Sequence of chain 1.A:
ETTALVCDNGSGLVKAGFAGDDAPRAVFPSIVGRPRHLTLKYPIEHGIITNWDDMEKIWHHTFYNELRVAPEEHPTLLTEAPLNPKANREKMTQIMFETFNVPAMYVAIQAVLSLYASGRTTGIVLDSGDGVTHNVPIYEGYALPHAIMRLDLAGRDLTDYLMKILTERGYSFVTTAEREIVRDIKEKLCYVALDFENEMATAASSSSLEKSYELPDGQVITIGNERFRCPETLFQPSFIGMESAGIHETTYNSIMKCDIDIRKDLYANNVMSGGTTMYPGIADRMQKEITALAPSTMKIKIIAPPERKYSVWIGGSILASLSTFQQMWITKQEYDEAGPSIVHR

Binding-site contacts:
Ligand atom C11 contacts residue LEU67 of chain 1.A at 3.9 Å (hydrophobic).
Ligand atom C16 contacts residue ASP157 of chain 1.A at 3.6 Å.
Ligand atom C11 contacts residue GLU207 of chain 1.A at 3.7 Å.
Ligand atom C20 contacts residue ARG210 of chain 1.A at 3.6 Å.
Ligand atom C19 contacts residue ARG206 of chain 1.A at 3.3 Å.
Ligand atom N1 contacts residue ASP157 of chain 1.A at 3.0 Å (salt-bridge).
Ligand atom O3 contacts residue GLU207 of chain 1.A at 3.8 Å.
Ligand atom C18 contacts residue TYR69 of chain 1.A at 3.6 Å (hydrophobic).
Ligand atom C12 contacts residue TYR69 of chain 1.A at 3.3 Å (hydrophobic).
Ligand atom C17 contacts residue GLU207 of chain 1.A at 3.9 Å.
Ligand atom C19 contacts residue GLU207 of chain 1.A at 3.7 Å.
Ligand atom C14 contacts residue GLY15 of chain 1.A at 3.6 Å.
Ligand atom C21 contacts residue ARG210 of chain 1.A at 3.5 Å.
Ligand atom O5 contacts residue THR186 of chain 1.A at 2.7 Å (h-bond).
Ligand atom C17 contacts residue TYR69 of chain 1.A at 3.8 Å (hydrophobic).
Ligand atom O3 contacts residue TYR69 of chain 1.A at 2.7 Å (h-bond).
Ligand atom C19 contacts residue TYR69 of chain 1.A at 3.4 Å (hydrophobic).
Ligand atom O4 contacts residue ARG210 of chain 1.A at 2.9 Å (salt-bridge).
Ligand atom C4 contacts residue ARG210 of chain 1.A at 3.2 Å.
Ligand atom C18 contacts residue ASP157 of chain 1.A at 3.5 Å.
Ligand atom C10 contacts residue GLU207 of chain 1.A at 3.4 Å.
Ligand atom S1 contacts residue GLU207 of chain 1.A at 3.7 Å.
Ligand atom C1 contacts residue LEU16 of chain 1.A at 3.8 Å (hydrophobic).
Ligand atom C2 contacts residue ARG210 of chain 1.A at 3.6 Å.
Ligand atom O2 contacts residue ARG210 of chain 1.A at 3.9 Å.
Ligand atom O4 contacts residue GLU207 of chain 1.A at 2.8 Å (salt-bridge).
Ligand atom C13 contacts residue GLU207 of chain 1.A at 3.9 Å.
Ligand atom N1 contacts residue ARG183 of chain 1.A at 3.8 Å.
Ligand atom S1 contacts residue ARG206 of chain 1.A at 3.3 Å (salt-bridge).
Ligand atom C11 contacts residue TYR69 of chain 1.A at 3.4 Å (hydrophobic).
Ligand atom C13 contacts residue TYR69 of chain 1.A at 3.6 Å (hydrophobic).
Ligand atom C3 contacts residue ARG210 of chain 1.A at 3.4 Å.
Ligand atom C19 contacts residue ARG183 of chain 1.A at 3.9 Å.
Ligand atom C20 contacts residue THR186 of chain 1.A at 3.8 Å.
Ligand atom C22 contacts residue GLU207 of chain 1.A at 3.2 Å.
Ligand atom C14 contacts residue PRO32 of chain 1.A at 3.9 Å (hydrophobic).
Ligand atom C12 contacts residue ILE34 of chain 1.A at 3.7 Å (hydrophobic).
Ligand atom O5 contacts residue ARG210 of chain 1.A at 3.2 Å.
Ligand atom C15 contacts residue GLY15 of chain 1.A at 3.9 Å.
Ligand atom O1 contacts residue LEU16 of chain 1.A at 3.7 Å.

The small molecule below binds the protein below.
Small molecule (SMILES): C/C1=C/C(=O)O[C@@H]2C[C@@H](CC[C@H](C)/C=C\C=C\CC1)O[C@@](O)([C@@H]1CSC(=O)N1)C2